Binding-site contacts:
Ligand atom C35 contacts residue ARG95 of chain 1.B at 3.3 Å.
Ligand atom C33 contacts residue ARG95 of chain 1.B at 3.2 Å.
Ligand atom C36 contacts residue ARG95 of chain 1.B at 3.4 Å.
Ligand atom N03 contacts residue ALA59 of chain 1.B at 3.7 Å.
Ligand atom C31 contacts residue ARG95 of chain 1.B at 3.3 Å.
Ligand atom C30 contacts residue ARG95 of chain 1.B at 3.6 Å.
Ligand atom C18 contacts residue HIS56 of chain 1.B at 3.4 Å.
Ligand atom C26 contacts residue LEU99 of chain 1.B at 3.7 Å (hydrophobic).
Ligand atom O04 contacts residue GLY89 of chain 1.B at 3.3 Å.
Ligand atom C10 contacts residue VAL85 of chain 1.B at 3.6 Å (hydrophobic).
Ligand atom O04 contacts residue ASP88 of chain 1.B at 3.3 Å (salt-bridge).
Ligand atom C22 contacts residue PHE102 of chain 1.B at 3.4 Å (hydrophobic).
Ligand atom C34 contacts residue ARG95 of chain 1.B at 3.3 Å.
Ligand atom C25 contacts residue LEU99 of chain 1.B at 3.5 Å (hydrophobic).
Ligand atom O01 contacts residue LEU99 of chain 1.B at 3.3 Å.
Ligand atom O02 contacts residue ARG95 of chain 1.B at 2.5 Å (salt-bridge).
Ligand atom C04 contacts residue PHE60 of chain 1.B at 3.6 Å (hydrophobic).
Ligand atom C38 contacts residue ASN92 of chain 1.B at 3.6 Å.
Ligand atom O02 contacts residue VAL85 of chain 1.B at 3.2 Å (h-bond).
Ligand atom C21 contacts residue MET63 of chain 1.B at 3.5 Å (hydrophobic).
Ligand atom C25 contacts residue PHE102 of chain 1.B at 3.6 Å (hydrophobic).
Ligand atom C09 contacts residue PHE86 of chain 1.B at 3.6 Å (hydrophobic).
Ligand atom C23 contacts residue PHE102 of chain 1.B at 3.3 Å (hydrophobic).
Ligand atom N02 contacts residue VAL85 of chain 1.B at 3.6 Å.
Ligand atom C12 contacts residue ARG95 of chain 1.B at 3.5 Å.
Ligand atom C23 contacts residue MET82 of chain 1.B at 3.7 Å (hydrophobic).
Ligand atom CL contacts residue MET63 of chain 1.B at 3.4 Å.
Ligand atom C07 contacts residue THR98 of chain 1.B at 3.7 Å.
Ligand atom CL contacts residue ALA59 of chain 1.B at 3.4 Å.
Ligand atom O04 contacts residue ARG95 of chain 1.B at 3.3 Å (salt-bridge).
Ligand atom C24 contacts residue GLY103 of chain 1.B at 3.6 Å.
Ligand atom C25 contacts residue MET82 of chain 1.B at 3.7 Å (hydrophobic).
Ligand atom C11 contacts residue VAL85 of chain 1.B at 3.7 Å (hydrophobic).
Ligand atom C16 contacts residue ALA59 of chain 1.B at 3.7 Å (hydrophobic).
Ligand atom CL contacts residue PHE60 of chain 1.B at 3.6 Å.
Ligand atom C28 contacts residue MET82 of chain 1.B at 3.7 Å (hydrophobic).
Ligand atom C08 contacts residue LEU99 of chain 1.B at 3.6 Å (hydrophobic).
Ligand atom C32 contacts residue ARG95 of chain 1.B at 3.5 Å.
Ligand atom O04 contacts residue VAL90 of chain 1.B at 3.4 Å (h-bond).
Ligand atom C22 contacts residue MET82 of chain 1.B at 3.6 Å (hydrophobic).

A protein and the small-molecule ligand that binds it are described below.
Small molecule (SMILES): Cc1cc(OCCCc2c3n(c4c(-c5c(C)nn(C)c5C)c(Cl)ccc24)CCCN(c2cc(C(=O)O)cc4c2ccn4C)C3=O)cc(C)c1Cl

Sequence of chain 1.B:
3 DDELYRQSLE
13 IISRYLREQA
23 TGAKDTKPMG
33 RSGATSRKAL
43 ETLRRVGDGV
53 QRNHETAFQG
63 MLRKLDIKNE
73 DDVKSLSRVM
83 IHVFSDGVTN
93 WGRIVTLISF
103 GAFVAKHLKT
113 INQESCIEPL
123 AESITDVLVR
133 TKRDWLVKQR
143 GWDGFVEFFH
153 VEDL